Binding-site contacts:
Ligand atom N09 contacts residue CYS54 of chain 1.A at 3.6 Å.
Ligand atom C05 contacts residue PHE29 of chain 1.A at 4.3 Å (hydrophobic).
Ligand atom N11 contacts residue TRP52 of chain 1.A at 3.7 Å.
Ligand atom C01 contacts residue PHE29 of chain 1.A at 4.5 Å (hydrophobic).
Ligand atom C06 contacts residue PHE29 of chain 1.A at 3.6 Å (hydrophobic).
Ligand atom C05 contacts residue ALA7 of chain 1.A at 4.2 Å (hydrophobic).
Ligand atom S12 contacts residue ASP55 of chain 1.A at 3.3 Å (salt-bridge).
Ligand atom C07 contacts residue PHE29 of chain 1.A at 3.4 Å (hydrophobic).
Ligand atom N09 contacts residue PHE29 of chain 1.A at 4.0 Å.
Ligand atom C10 contacts residue THR76 of chain 1.A at 4.5 Å.
Ligand atom C08 contacts residue LEU56 of chain 1.A at 3.9 Å (hydrophobic).
Ligand atom C05 contacts residue ASP55 of chain 1.A at 3.8 Å.
Ligand atom C04 contacts residue ALA7 of chain 1.A at 3.7 Å (hydrophobic).
Ligand atom N11 contacts residue THR34 of chain 1.A at 3.6 Å.
Ligand atom C10 contacts residue ASP55 of chain 1.A at 3.2 Å.
Ligand atom N09 contacts residue ASP55 of chain 1.A at 2.9 Å (salt-bridge).
Ligand atom C08 contacts residue GLY6 of chain 1.A at 4.1 Å.
Ligand atom C01 contacts residue ALA7 of chain 1.A at 4.0 Å (hydrophobic).
Ligand atom C03 contacts residue ALA7 of chain 1.A at 3.1 Å (hydrophobic).
Ligand atom C06 contacts residue CYS54 of chain 1.A at 4.2 Å (hydrophobic).
Ligand atom O02 contacts residue ALA7 of chain 1.A at 4.0 Å.
Ligand atom N11 contacts residue ASP55 of chain 1.A at 3.5 Å (salt-bridge).
Ligand atom S12 contacts residue THR34 of chain 1.A at 3.8 Å.
Ligand atom C07 contacts residue ASP55 of chain 1.A at 3.8 Å.
Ligand atom S12 contacts residue CYS33 of chain 1.A at 3.6 Å.
Ligand atom C01 contacts residue GLY6 of chain 1.A at 4.3 Å.
Ligand atom O02 contacts residue GLY6 of chain 1.A at 4.2 Å.
Ligand atom C08 contacts residue PHE29 of chain 1.A at 3.9 Å (hydrophobic).
Ligand atom C10 contacts residue THR34 of chain 1.A at 4.1 Å.
Ligand atom C03 contacts residue GLY6 of chain 1.A at 4.2 Å.
Ligand atom C07 contacts residue LEU56 of chain 1.A at 4.1 Å (hydrophobic).
Ligand atom C07 contacts residue CYS54 of chain 1.A at 4.0 Å (hydrophobic).
Ligand atom C06 contacts residue ASP55 of chain 1.A at 3.6 Å.
Ligand atom N09 contacts residue TRP52 of chain 1.A at 4.4 Å.
Ligand atom C10 contacts residue TRP52 of chain 1.A at 4.3 Å (hydrophobic).
Ligand atom N11 contacts residue THR76 of chain 1.A at 3.2 Å (h-bond).

Sequence of chain 1.A:
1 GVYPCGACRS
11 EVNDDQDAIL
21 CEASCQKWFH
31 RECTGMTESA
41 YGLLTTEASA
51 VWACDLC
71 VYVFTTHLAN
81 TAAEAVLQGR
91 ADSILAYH

This small molecule binds to this protein.
Small molecule (SMILES): COc1ccc2nc(N)sc2c1